The small molecule below binds the protein below.
Small molecule (SMILES): O=c1ccn([C@@H]2O[C@H](CO[P](=O)(O)O[C@H]3[C@@H](O)[C@H](n4ccc(=O)[nH]c4=O)O[C@@H]3CO[P](=O)(O)O[C@H]3[C@@H](O)[C@H](n4ccc(=O)[nH]c4=O)O[C@@H]3CO[P](=O)(O)O[C@H]3[C@@H](O)[C@H](n4ccc(=O)[nH]c4=O)O[C@@H]3COP(=O)=O)[C@@H](O)[C@H]2O)c(=O)[nH]1

Binding-site contacts:
Ligand atom O4' contacts residue ARG19 of chain 28.A at 3.9 Å.
Ligand atom C3' contacts residue ARG15 of chain 28.A at 3.8 Å.
Ligand atom OP1 contacts residue ARG15 of chain 28.A at 2.5 Å.
Ligand atom O2 contacts residue A2 of chain 28.B at 3.7 Å.
Ligand atom C6 contacts residue ARG19 of chain 28.A at 2.7 Å.
Ligand atom C2 contacts residue A3 of chain 28.B at 3.5 Å.
Ligand atom C4 contacts residue A1 of chain 28.B at 3.4 Å.
Ligand atom O4 contacts residue A1 of chain 28.B at 3.0 Å (h-bond).
Ligand atom C2 contacts residue A2 of chain 28.B at 3.9 Å.
Ligand atom P contacts residue ARG15 of chain 28.A at 3.1 Å.
Ligand atom C4 contacts residue A3 of chain 28.B at 3.6 Å.
Ligand atom N1 contacts residue A3 of chain 28.B at 4.3 Å.
Ligand atom C4' contacts residue ARG19 of chain 28.A at 3.7 Å.
Ligand atom C3' contacts residue ARG19 of chain 28.A at 3.4 Å.
Ligand atom C5' contacts residue ARG19 of chain 28.A at 3.2 Å.
Ligand atom N3 contacts residue A2 of chain 28.B at 3.7 Å.
Ligand atom OP2 contacts residue ARG15 of chain 28.A at 2.5 Å.
Ligand atom O4 contacts residue A3 of chain 28.B at 2.8 Å (h-bond).
Ligand atom O2 contacts residue A3 of chain 28.B at 3.2 Å.
Ligand atom O5' contacts residue ARG19 of chain 28.A at 2.1 Å (salt-bridge).
Ligand atom C2' contacts residue ARG19 of chain 28.A at 3.6 Å.
Ligand atom C2 contacts residue A1 of chain 28.B at 3.1 Å.
Ligand atom O3' contacts residue ARG19 of chain 28.A at 3.6 Å (salt-bridge).
Ligand atom OP1 contacts residue ARG19 of chain 28.A at 4.1 Å.
Ligand atom N3 contacts residue A1 of chain 28.B at 2.7 Å (h-bond).
Ligand atom OP2 contacts residue ARG19 of chain 28.A at 2.1 Å (salt-bridge).
Ligand atom C5' contacts residue ARG15 of chain 28.A at 2.5 Å.
Ligand atom O2 contacts residue A1 of chain 28.B at 2.7 Å (h-bond).
Ligand atom C4' contacts residue ARG15 of chain 28.A at 3.3 Å.
Ligand atom O5' contacts residue ARG15 of chain 28.A at 3.6 Å.
Ligand atom C1' contacts residue ARG19 of chain 28.A at 4.3 Å.
Ligand atom N1 contacts residue ARG19 of chain 28.A at 3.9 Å.
Ligand atom C5 contacts residue ARG19 of chain 28.A at 2.9 Å.
Ligand atom OP1 contacts residue MET14 of chain 28.A at 3.8 Å.
Ligand atom OP2 contacts residue ALA16 of chain 28.A at 4.1 Å.
Ligand atom N3 contacts residue A3 of chain 28.B at 2.8 Å (h-bond).
Ligand atom OP1 contacts residue LYS18 of chain 28.A at 3.7 Å.
Ligand atom O3' contacts residue ARG15 of chain 28.A at 3.1 Å (salt-bridge).
Ligand atom C4 contacts residue ARG19 of chain 28.A at 3.9 Å.
Ligand atom P contacts residue ARG19 of chain 28.A at 2.8 Å.

Sequence of chain 28.A:
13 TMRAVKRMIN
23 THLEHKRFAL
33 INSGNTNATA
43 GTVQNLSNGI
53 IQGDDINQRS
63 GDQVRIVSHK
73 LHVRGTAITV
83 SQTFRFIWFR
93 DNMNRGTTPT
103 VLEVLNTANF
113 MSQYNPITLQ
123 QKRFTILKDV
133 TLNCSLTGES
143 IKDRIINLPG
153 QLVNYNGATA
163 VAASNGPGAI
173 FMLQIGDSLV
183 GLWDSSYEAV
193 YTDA